This protein binds this small molecule.
Small molecule (SMILES): C[C@@H]1O[C@@H](O)[C@@H](O)[C@H](O)[C@@H]1O

Binding-site contacts:
Ligand atom C6 contacts residue NAG1 of chain 6.L at 4.0 Å.
Ligand atom O3 contacts residue ARG219 of chain 6.A at 3.8 Å.
Ligand atom O4 contacts residue LYS190 of chain 6.A at 4.3 Å.
Ligand atom C3 contacts residue SER191 of chain 6.A at 3.6 Å.
Ligand atom O3 contacts residue LYS190 of chain 6.A at 3.9 Å.
Ligand atom C4 contacts residue NAG1 of chain 6.L at 3.9 Å.
Ligand atom O3 contacts residue LYS476 of chain 6.A at 4.0 Å.
Ligand atom C3 contacts residue ASN188 of chain 6.A at 4.1 Å.
Ligand atom C2 contacts residue ASN188 of chain 6.A at 4.2 Å.
Ligand atom O2 contacts residue SER191 of chain 6.A at 4.2 Å.
Ligand atom C4 contacts residue LYS190 of chain 6.A at 3.2 Å.
Ligand atom O5 contacts residue NAG1 of chain 6.L at 2.7 Å (h-bond).
Ligand atom C5 contacts residue LYS190 of chain 6.A at 4.0 Å.
Ligand atom C1 contacts residue NAG1 of chain 6.L at 2.3 Å.
Ligand atom C1 contacts residue ASN188 of chain 6.A at 4.2 Å.
Ligand atom C3 contacts residue NAG1 of chain 6.L at 3.8 Å.
Ligand atom C3 contacts residue LYS190 of chain 6.A at 3.5 Å.
Ligand atom O2 contacts residue NAG1 of chain 6.L at 3.8 Å.
Ligand atom C5 contacts residue NAG1 of chain 6.L at 2.9 Å.
Ligand atom O3 contacts residue SER191 of chain 6.A at 3.1 Å (h-bond).
Ligand atom C2 contacts residue NAG1 of chain 6.L at 3.4 Å.
Ligand atom O2 contacts residue ASN188 of chain 6.A at 3.5 Å (h-bond).

Sequence of chain 6.A:
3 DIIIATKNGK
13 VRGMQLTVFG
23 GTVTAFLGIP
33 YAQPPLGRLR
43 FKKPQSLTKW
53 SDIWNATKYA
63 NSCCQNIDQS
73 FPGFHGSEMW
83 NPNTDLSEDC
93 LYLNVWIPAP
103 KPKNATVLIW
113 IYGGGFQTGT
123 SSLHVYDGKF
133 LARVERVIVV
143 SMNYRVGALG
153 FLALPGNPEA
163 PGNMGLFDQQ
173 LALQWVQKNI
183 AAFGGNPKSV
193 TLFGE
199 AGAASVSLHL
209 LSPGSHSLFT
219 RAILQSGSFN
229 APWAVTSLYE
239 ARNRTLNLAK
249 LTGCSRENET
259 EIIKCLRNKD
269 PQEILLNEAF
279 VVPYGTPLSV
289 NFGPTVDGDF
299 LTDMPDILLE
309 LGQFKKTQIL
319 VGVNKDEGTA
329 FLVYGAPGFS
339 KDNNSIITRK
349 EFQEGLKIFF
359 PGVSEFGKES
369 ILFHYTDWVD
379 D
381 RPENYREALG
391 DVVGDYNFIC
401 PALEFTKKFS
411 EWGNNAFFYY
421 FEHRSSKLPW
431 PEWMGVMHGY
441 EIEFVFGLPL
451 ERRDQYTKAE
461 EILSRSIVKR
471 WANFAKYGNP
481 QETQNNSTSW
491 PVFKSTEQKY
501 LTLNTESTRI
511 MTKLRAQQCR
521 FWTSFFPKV